Binding-site contacts:
Ligand atom C06 contacts residue ASN57 of chain 5.A at 4.1 Å.
Ligand atom C09 contacts residue LEU56 of chain 5.A at 4.2 Å (hydrophobic).
Ligand atom C07 contacts residue LEU56 of chain 5.A at 4.1 Å (hydrophobic).
Ligand atom C15 contacts residue ASN74 of chain 5.A at 3.7 Å.
Ligand atom C05 contacts residue LEU56 of chain 5.A at 3.7 Å (hydrophobic).
Ligand atom C03 contacts residue ASN53 of chain 5.A at 4.0 Å.
Ligand atom O01 contacts residue ASN57 of chain 5.A at 3.4 Å (h-bond).
Ligand atom C09 contacts residue LYS70 of chain 5.A at 4.0 Å.
Ligand atom C05 contacts residue LYS70 of chain 5.A at 4.1 Å.
Ligand atom C16 contacts residue LYS70 of chain 5.A at 3.9 Å.
Ligand atom C03 contacts residue ASN57 of chain 5.A at 2.5 Å.
Ligand atom C10 contacts residue ASN53 of chain 5.A at 3.7 Å.
Ligand atom C02 contacts residue ASN57 of chain 5.A at 3.7 Å.
Ligand atom C13 contacts residue ILE73 of chain 5.A at 3.9 Å (hydrophobic).
Ligand atom C16 contacts residue GLN179 of chain 3.A at 4.1 Å.
Ligand atom C07 contacts residue MET66 of chain 5.A at 3.7 Å (hydrophobic).
Ligand atom N11 contacts residue THR107 of chain 5.A at 4.2 Å.
Ligand atom C06 contacts residue LEU56 of chain 5.A at 3.8 Å (hydrophobic).
Ligand atom C14 contacts residue ASN74 of chain 5.A at 3.5 Å.
Ligand atom N11 contacts residue ASN53 of chain 5.A at 3.2 Å (h-bond).
Ligand atom C04 contacts residue LEU56 of chain 5.A at 4.2 Å (hydrophobic).
Ligand atom C02 contacts residue ASN53 of chain 5.A at 3.4 Å.
Ligand atom C06 contacts residue MET66 of chain 5.A at 4.0 Å (hydrophobic).
Ligand atom O01 contacts residue ASN53 of chain 5.A at 3.5 Å.
Ligand atom C08 contacts residue ILE73 of chain 5.A at 4.1 Å (hydrophobic).
Ligand atom C08 contacts residue LEU56 of chain 5.A at 4.0 Å (hydrophobic).
Ligand atom C12 contacts residue LYS70 of chain 5.A at 3.9 Å.
Ligand atom C15 contacts residue LYS70 of chain 5.A at 3.9 Å.
Ligand atom C07 contacts residue LYS70 of chain 5.A at 3.6 Å.
Ligand atom N11 contacts residue TYR130 of chain 5.A at 3.7 Å.
Ligand atom C10 contacts residue TYR130 of chain 5.A at 3.5 Å (hydrophobic).
Ligand atom C17 contacts residue LYS70 of chain 5.A at 3.9 Å.
Ligand atom C05 contacts residue ASN57 of chain 5.A at 2.9 Å.
Ligand atom C13 contacts residue LYS70 of chain 5.A at 3.7 Å.
Ligand atom C14 contacts residue ILE73 of chain 5.A at 4.1 Å (hydrophobic).
Ligand atom C08 contacts residue LYS70 of chain 5.A at 3.3 Å.
Ligand atom C04 contacts residue LYS70 of chain 5.A at 4.1 Å.
Ligand atom C06 contacts residue LYS70 of chain 5.A at 4.0 Å.
Ligand atom C04 contacts residue ASN57 of chain 5.A at 3.2 Å.
Ligand atom C14 contacts residue LYS70 of chain 5.A at 3.7 Å.

This protein binds this small molecule.
Small molecule (SMILES): O=C1Cc2ccccc2[C@H](c2ccccc2)N1

Sequence of chain 3.A:
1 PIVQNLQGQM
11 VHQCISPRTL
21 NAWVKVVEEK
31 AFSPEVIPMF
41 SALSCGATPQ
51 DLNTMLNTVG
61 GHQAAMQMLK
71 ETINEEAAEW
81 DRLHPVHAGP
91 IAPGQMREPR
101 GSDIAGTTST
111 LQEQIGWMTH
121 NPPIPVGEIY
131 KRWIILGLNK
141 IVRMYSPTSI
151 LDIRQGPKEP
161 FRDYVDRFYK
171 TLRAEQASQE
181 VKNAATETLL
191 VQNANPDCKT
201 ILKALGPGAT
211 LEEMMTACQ

Sequence of chain 5.A:
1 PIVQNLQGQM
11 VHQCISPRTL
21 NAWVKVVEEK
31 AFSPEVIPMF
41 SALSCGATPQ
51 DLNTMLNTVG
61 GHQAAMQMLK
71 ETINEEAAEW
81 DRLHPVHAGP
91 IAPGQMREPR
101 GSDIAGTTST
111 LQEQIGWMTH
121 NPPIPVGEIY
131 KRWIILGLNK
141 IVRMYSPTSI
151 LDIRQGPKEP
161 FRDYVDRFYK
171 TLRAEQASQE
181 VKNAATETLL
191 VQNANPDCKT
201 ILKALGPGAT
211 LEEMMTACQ